The small molecule below binds the protein below.
Small molecule (SMILES): [H]/N=C1/N[C@](C)(CC(C)C)C(=O)N1Cc1cccc(Cl)c1

Binding-site contacts:
Ligand atom C7 contacts residue ASP249 of chain 1.B at 3.9 Å.
Ligand atom C13 contacts residue ASP53 of chain 1.B at 4.4 Å.
Ligand atom C3 contacts residue ASP53 of chain 1.B at 3.7 Å.
Ligand atom N1 contacts residue ILE139 of chain 1.B at 4.0 Å.
Ligand atom C9 contacts residue ASP249 of chain 1.B at 4.2 Å.
Ligand atom C13 contacts residue GLY251 of chain 1.B at 3.4 Å.
Ligand atom C4 contacts residue ILE139 of chain 1.B at 3.9 Å (hydrophobic).
Ligand atom C1 contacts residue GLY55 of chain 1.B at 4.4 Å.
Ligand atom N3 contacts residue GLY55 of chain 1.B at 3.8 Å.
Ligand atom C8 contacts residue THR252 of chain 1.B at 4.2 Å.
Ligand atom N1 contacts residue SER56 of chain 1.B at 4.1 Å.
Ligand atom C8 contacts residue ASP249 of chain 1.B at 3.2 Å.
Ligand atom C15 contacts residue GLY251 of chain 1.B at 4.3 Å.
Ligand atom C9 contacts residue TYR219 of chain 1.B at 3.6 Å (hydrophobic).
Ligand atom C3 contacts residue ILE139 of chain 1.B at 4.2 Å (hydrophobic).
Ligand atom C6 contacts residue ASP249 of chain 1.B at 3.6 Å.
Ligand atom C13 contacts residue LEU51 of chain 1.B at 3.5 Å (hydrophobic).
Ligand atom N3 contacts residue ASP53 of chain 1.B at 2.8 Å (salt-bridge).
Ligand atom N3 contacts residue ASP249 of chain 1.B at 2.8 Å (salt-bridge).
Ligand atom C9 contacts residue ILE247 of chain 1.B at 3.8 Å (hydrophobic).
Ligand atom C4 contacts residue ASP53 of chain 1.B at 4.3 Å.
Ligand atom C5 contacts residue ASP53 of chain 1.B at 4.0 Å.
Ligand atom N3 contacts residue THR252 of chain 1.B at 4.2 Å.
Ligand atom N2 contacts residue ASP249 of chain 1.B at 4.2 Å.
Ligand atom C8 contacts residue ILE247 of chain 1.B at 4.3 Å (hydrophobic).
Ligand atom C10 contacts residue TYR219 of chain 1.B at 3.5 Å (hydrophobic).
Ligand atom C1 contacts residue ASP249 of chain 1.B at 3.9 Å.
Ligand atom C9 contacts residue GLY55 of chain 1.B at 4.0 Å.
Ligand atom N3 contacts residue GLY251 of chain 1.B at 3.5 Å.
Ligand atom CL1 contacts residue TYR219 of chain 1.B at 4.2 Å.
Ligand atom C1 contacts residue ASP53 of chain 1.B at 3.3 Å.
Ligand atom C4 contacts residue PHE129 of chain 1.B at 4.3 Å (hydrophobic).
Ligand atom C8 contacts residue GLY55 of chain 1.B at 4.1 Å.
Ligand atom N1 contacts residue ASP53 of chain 1.B at 2.5 Å (salt-bridge).
Ligand atom C13 contacts residue ILE139 of chain 1.B at 4.3 Å (hydrophobic).
Ligand atom C6 contacts residue THR252 of chain 1.B at 3.7 Å.
Ligand atom C14 contacts residue PHE129 of chain 1.B at 4.4 Å (hydrophobic).
Ligand atom C5 contacts residue SER56 of chain 1.B at 3.9 Å.
Ligand atom C1 contacts residue GLY251 of chain 1.B at 4.0 Å.
Ligand atom C11 contacts residue TYR219 of chain 1.B at 4.3 Å (hydrophobic).

Sequence of chain 1.B:
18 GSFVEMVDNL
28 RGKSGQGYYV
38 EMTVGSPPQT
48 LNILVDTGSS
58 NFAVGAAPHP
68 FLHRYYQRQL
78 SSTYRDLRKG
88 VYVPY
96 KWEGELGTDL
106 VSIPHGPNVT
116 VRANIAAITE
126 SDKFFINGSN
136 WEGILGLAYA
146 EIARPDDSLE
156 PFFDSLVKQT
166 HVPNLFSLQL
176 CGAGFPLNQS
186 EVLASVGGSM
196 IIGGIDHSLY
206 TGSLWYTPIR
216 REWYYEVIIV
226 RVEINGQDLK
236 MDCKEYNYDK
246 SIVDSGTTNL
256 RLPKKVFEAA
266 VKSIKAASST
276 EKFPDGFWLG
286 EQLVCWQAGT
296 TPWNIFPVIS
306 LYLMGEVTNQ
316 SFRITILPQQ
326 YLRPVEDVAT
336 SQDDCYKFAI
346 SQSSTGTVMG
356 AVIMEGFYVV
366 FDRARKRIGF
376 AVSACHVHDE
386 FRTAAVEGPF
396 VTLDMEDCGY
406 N